The small molecule below binds the protein below.
Small molecule (SMILES): CC(=O)N[C@H]1[C@H](O[C@H]2[C@H](O)[C@@H](NC(C)=O)CO[C@@H]2CO)O[C@H](CO)[C@@H](O[C@@H]2O[C@H](CO)[C@@H](O)[C@H](O)[C@@H]2O)[C@@H]1O

Sequence of chain 1.A:
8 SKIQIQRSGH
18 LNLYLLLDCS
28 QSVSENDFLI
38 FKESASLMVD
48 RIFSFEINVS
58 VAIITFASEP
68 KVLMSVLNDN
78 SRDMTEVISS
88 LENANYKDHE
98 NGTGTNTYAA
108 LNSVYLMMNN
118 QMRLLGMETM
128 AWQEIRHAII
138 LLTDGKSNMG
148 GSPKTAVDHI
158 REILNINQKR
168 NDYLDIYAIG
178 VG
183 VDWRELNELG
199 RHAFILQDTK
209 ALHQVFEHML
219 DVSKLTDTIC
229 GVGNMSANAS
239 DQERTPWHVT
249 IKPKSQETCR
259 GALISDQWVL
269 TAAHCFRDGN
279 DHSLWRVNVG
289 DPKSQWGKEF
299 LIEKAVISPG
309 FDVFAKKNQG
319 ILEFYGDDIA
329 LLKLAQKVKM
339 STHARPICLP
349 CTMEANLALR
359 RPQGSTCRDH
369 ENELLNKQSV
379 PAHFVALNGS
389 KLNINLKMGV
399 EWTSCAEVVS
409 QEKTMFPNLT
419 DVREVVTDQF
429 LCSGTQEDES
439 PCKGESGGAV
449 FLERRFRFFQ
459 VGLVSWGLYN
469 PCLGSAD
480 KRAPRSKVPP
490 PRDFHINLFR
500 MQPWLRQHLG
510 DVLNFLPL

Binding-site contacts:
Ligand atom O3 contacts residue LEU218 of chain 1.A at 2.6 Å (h-bond).
Ligand atom O3 contacts residue LYS9 of chain 1.A at 3.4 Å (salt-bridge).
Ligand atom C3 contacts residue ASN232 of chain 1.A at 3.6 Å.
Ligand atom C2 contacts residue LYS9 of chain 1.A at 3.7 Å.
Ligand atom O6 contacts residue ASP219 of chain 1.A at 3.2 Å (salt-bridge).
Ligand atom C8 contacts residue VAL220 of chain 1.A at 3.9 Å (hydrophobic).
Ligand atom C7 contacts residue ASN232 of chain 1.A at 3.0 Å.
Ligand atom C1 contacts residue LYS9 of chain 1.A at 3.5 Å.
Ligand atom C3 contacts residue LEU218 of chain 1.A at 3.8 Å (hydrophobic).
Ligand atom C3 contacts residue LYS9 of chain 1.A at 3.8 Å.
Ligand atom C8 contacts residue GLU215 of chain 1.A at 3.4 Å.
Ligand atom O3 contacts residue GLU215 of chain 1.A at 3.9 Å.
Ligand atom C2 contacts residue ASN232 of chain 1.A at 2.2 Å.
Ligand atom O5 contacts residue ASN232 of chain 1.A at 2.4 Å (h-bond).
Ligand atom C7 contacts residue HIS216 of chain 1.A at 3.9 Å.
Ligand atom O6 contacts residue ASN236 of chain 1.A at 3.8 Å.
Ligand atom C2 contacts residue GLU215 of chain 1.A at 3.7 Å.
Ligand atom C5 contacts residue GLU241 of chain 1.A at 3.9 Å.
Ligand atom C6 contacts residue ASP219 of chain 1.A at 3.5 Å.
Ligand atom C4 contacts residue LYS9 of chain 1.A at 3.9 Å.
Ligand atom O5 contacts residue GLU241 of chain 1.A at 3.3 Å (salt-bridge).
Ligand atom C1 contacts residue ASN232 of chain 1.A at 1.4 Å.
Ligand atom N2 contacts residue GLU215 of chain 1.A at 2.8 Å (salt-bridge).
Ligand atom O5 contacts residue ALA237 of chain 1.A at 3.8 Å.
Ligand atom C3 contacts residue GLU215 of chain 1.A at 3.6 Å.
Ligand atom O6 contacts residue GLU241 of chain 1.A at 3.5 Å (salt-bridge).
Ligand atom O4 contacts residue LYS9 of chain 1.A at 3.0 Å (salt-bridge).
Ligand atom C5 contacts residue ASN232 of chain 1.A at 3.6 Å.
Ligand atom C7 contacts residue GLU215 of chain 1.A at 3.6 Å.
Ligand atom O7 contacts residue LYS9 of chain 1.A at 3.7 Å.
Ligand atom C6 contacts residue GLU241 of chain 1.A at 3.4 Å.
Ligand atom O5 contacts residue LYS9 of chain 1.A at 3.3 Å.
Ligand atom O7 contacts residue VAL220 of chain 1.A at 3.3 Å.
Ligand atom C7 contacts residue VAL220 of chain 1.A at 3.8 Å (hydrophobic).
Ligand atom N2 contacts residue ASN232 of chain 1.A at 2.7 Å (h-bond).
Ligand atom C8 contacts residue LEU218 of chain 1.A at 3.9 Å (hydrophobic).
Ligand atom O6 contacts residue ALA237 of chain 1.A at 3.8 Å.
Ligand atom O7 contacts residue ASN232 of chain 1.A at 3.0 Å (h-bond).
Ligand atom O6 contacts residue LYS9 of chain 1.A at 3.8 Å.
Ligand atom O7 contacts residue HIS216 of chain 1.A at 3.3 Å.